Binding-site contacts:
Ligand atom O6 contacts residue LYS181 of chain 7.J at 4.3 Å.
Ligand atom O5 contacts residue ASN259 of chain 7.K at 2.4 Å (h-bond).
Ligand atom N2 contacts residue ASN259 of chain 7.K at 2.9 Å (h-bond).
Ligand atom O7 contacts residue ASN259 of chain 7.K at 3.0 Å (h-bond).
Ligand atom C8 contacts residue ASN259 of chain 7.K at 4.4 Å.
Ligand atom C3 contacts residue ASN259 of chain 7.K at 3.8 Å.
Ligand atom O3 contacts residue THR116 of chain 7.J at 4.4 Å.
Ligand atom C3 contacts residue THR116 of chain 7.J at 4.0 Å.
Ligand atom C2 contacts residue ASN259 of chain 7.K at 2.5 Å.
Ligand atom C1 contacts residue ASN259 of chain 7.K at 1.4 Å.
Ligand atom C5 contacts residue ASN259 of chain 7.K at 3.7 Å.
Ligand atom C4 contacts residue LYS181 of chain 7.J at 4.2 Å.
Ligand atom C7 contacts residue ASN259 of chain 7.K at 3.2 Å.
Ligand atom C2 contacts residue THR116 of chain 7.J at 3.8 Å.
Ligand atom C7 contacts residue THR116 of chain 7.J at 3.8 Å.
Ligand atom O5 contacts residue LYS181 of chain 7.J at 4.4 Å.
Ligand atom C4 contacts residue ASN259 of chain 7.K at 4.2 Å.
Ligand atom C3 contacts residue LYS181 of chain 7.J at 4.4 Å.
Ligand atom C8 contacts residue THR116 of chain 7.J at 3.8 Å.
Ligand atom C1 contacts residue THR116 of chain 7.J at 4.0 Å.
Ligand atom C6 contacts residue LYS181 of chain 7.J at 4.2 Å.
Ligand atom C5 contacts residue LYS181 of chain 7.J at 3.5 Å.
Ligand atom N2 contacts residue THR116 of chain 7.J at 3.0 Å (h-bond).
Ligand atom O4 contacts residue LYS181 of chain 7.J at 4.0 Å.

The small molecule below binds the protein below.
Small molecule (SMILES): CC(=O)N[C@@H]1[C@@H](O)[C@H](O)[C@@H](CO)O[C@H]1O

Sequence of chain 7.J:
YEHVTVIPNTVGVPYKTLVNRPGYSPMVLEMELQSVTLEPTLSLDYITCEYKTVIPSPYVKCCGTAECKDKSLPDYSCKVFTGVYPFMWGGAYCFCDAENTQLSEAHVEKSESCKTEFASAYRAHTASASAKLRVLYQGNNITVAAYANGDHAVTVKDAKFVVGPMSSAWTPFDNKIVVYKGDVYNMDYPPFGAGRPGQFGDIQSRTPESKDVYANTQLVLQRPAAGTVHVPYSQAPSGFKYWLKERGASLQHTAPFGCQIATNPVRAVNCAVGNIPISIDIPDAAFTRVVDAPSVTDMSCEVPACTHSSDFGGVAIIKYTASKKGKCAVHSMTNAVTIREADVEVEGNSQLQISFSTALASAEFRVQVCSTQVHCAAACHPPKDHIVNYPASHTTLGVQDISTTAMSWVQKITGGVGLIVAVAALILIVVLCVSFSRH

Sequence of chain 7.K:
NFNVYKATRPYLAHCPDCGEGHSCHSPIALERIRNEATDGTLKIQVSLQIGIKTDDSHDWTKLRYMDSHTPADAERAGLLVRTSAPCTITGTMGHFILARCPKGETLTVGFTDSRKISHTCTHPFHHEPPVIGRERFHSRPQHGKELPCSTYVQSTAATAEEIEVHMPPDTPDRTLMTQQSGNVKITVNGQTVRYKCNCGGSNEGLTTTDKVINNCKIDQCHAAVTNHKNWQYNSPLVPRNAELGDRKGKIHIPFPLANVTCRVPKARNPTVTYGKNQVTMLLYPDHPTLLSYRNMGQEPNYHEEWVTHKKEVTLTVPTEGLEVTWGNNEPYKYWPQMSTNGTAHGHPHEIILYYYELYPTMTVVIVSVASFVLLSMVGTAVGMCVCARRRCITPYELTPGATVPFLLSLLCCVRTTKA